Binding-site contacts:
Ligand atom C5 contacts residue ASN186 of chain 1.D at 3.7 Å.
Ligand atom C3 contacts residue ASN186 of chain 1.D at 3.8 Å.
Ligand atom C2 contacts residue ASN186 of chain 1.D at 2.5 Å.
Ligand atom C1 contacts residue ASN186 of chain 1.D at 1.4 Å.
Ligand atom C7 contacts residue ASP185 of chain 1.D at 4.5 Å.
Ligand atom N2 contacts residue ASN186 of chain 1.D at 2.9 Å (h-bond).
Ligand atom C4 contacts residue ASN186 of chain 1.D at 4.2 Å.
Ligand atom C7 contacts residue ASN186 of chain 1.D at 3.3 Å.
Ligand atom O5 contacts residue ASN186 of chain 1.D at 2.4 Å (h-bond).
Ligand atom C8 contacts residue ASP185 of chain 1.D at 3.5 Å.
Ligand atom O7 contacts residue ARG138 of chain 1.E at 4.0 Å.
Ligand atom C8 contacts residue ASN186 of chain 1.D at 4.4 Å.
Ligand atom O7 contacts residue ASN186 of chain 1.D at 3.4 Å (h-bond).

The protein below binds the small molecule below.
Small molecule (SMILES): CC(=O)N[C@@H]1[C@@H](O)[C@H](O)[C@@H](CO)O[C@H]1O

Sequence of chain 1.D:
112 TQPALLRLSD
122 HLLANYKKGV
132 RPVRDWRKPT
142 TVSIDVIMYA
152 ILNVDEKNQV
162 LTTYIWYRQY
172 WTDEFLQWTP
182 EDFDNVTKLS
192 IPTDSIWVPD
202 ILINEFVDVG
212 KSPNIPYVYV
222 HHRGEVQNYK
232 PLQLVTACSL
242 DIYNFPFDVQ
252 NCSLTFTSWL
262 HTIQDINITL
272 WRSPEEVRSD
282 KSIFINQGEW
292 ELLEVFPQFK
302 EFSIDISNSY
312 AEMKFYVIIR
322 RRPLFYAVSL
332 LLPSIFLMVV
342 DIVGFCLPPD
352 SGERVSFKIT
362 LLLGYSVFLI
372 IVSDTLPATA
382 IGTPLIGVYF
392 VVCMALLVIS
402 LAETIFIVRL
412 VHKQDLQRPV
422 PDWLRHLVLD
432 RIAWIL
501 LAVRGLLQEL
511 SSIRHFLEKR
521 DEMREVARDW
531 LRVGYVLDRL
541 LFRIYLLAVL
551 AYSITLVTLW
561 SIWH

Sequence of chain 1.E:
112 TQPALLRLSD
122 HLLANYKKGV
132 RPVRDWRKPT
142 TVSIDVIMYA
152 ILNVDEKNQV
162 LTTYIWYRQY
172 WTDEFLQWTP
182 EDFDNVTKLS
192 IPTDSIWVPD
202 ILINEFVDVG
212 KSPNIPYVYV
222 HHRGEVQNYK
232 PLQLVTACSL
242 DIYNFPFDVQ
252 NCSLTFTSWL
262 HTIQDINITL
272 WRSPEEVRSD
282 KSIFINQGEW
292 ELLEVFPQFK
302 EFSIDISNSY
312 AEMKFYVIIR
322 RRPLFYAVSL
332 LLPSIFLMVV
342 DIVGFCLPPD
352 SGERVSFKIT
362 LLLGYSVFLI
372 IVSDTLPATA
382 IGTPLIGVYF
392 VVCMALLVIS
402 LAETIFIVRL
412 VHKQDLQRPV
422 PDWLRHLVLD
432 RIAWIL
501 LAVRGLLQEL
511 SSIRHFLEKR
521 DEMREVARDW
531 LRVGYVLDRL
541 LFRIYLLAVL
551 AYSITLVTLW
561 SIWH